Sequence of chain 1.A:
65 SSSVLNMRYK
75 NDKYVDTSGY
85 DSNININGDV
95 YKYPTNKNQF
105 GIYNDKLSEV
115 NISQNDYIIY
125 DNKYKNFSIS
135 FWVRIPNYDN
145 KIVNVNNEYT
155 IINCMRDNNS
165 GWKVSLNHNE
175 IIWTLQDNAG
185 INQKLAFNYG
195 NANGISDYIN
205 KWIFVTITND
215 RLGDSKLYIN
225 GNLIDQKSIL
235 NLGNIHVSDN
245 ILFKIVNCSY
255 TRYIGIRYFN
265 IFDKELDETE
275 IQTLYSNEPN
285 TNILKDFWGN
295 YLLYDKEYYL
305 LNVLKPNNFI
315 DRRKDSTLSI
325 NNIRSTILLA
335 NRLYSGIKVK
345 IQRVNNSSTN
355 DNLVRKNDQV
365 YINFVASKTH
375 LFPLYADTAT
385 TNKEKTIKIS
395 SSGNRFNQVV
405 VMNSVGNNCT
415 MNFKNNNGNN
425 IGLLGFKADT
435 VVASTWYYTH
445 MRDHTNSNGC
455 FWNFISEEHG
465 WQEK

This protein binds this small molecule.
Small molecule (SMILES): CC(=O)N[C@H]1[C@H](O[C@@H]2[C@H](O)[C@@H](O)[C@H](O[C@H]3[C@H](O)[C@@H](O)[C@H](O)O[C@@H]3CO)O[C@@H]2CO)O[C@H](CO)[C@H](O)[C@@H]1O[C@@H]1O[C@H](CO)[C@H](O)[C@H](O[C@]2(C(=O)O)C[C@H](O)[C@@H](NC(C)=O)[C@H]([C@H](O)[C@H](O)CO)O2)[C@H]1O

Binding-site contacts:
Ligand atom O1A contacts residue ARG446 of chain 1.A at 3.3 Å (salt-bridge).
Ligand atom O6 contacts residue TRP440 of chain 1.A at 3.2 Å.
Ligand atom C4 contacts residue PHE430 of chain 1.A at 3.5 Å (hydrophobic).
Ligand atom O6 contacts residue LYS387 of chain 1.A at 2.9 Å (salt-bridge).
Ligand atom C6 contacts residue LYS387 of chain 1.A at 3.6 Å.
Ligand atom O4 contacts residue GLU388 of chain 1.A at 2.7 Å (salt-bridge).
Ligand atom O6 contacts residue SER438 of chain 1.A at 2.5 Å (h-bond).
Ligand atom C4 contacts residue LEU308 of chain 1.A at 3.8 Å (hydrophobic).
Ligand atom O3 contacts residue LYS431 of chain 1.A at 2.7 Å (salt-bridge).
Ligand atom C6 contacts residue SER438 of chain 1.A at 3.5 Å.
Ligand atom O1B contacts residue TRP440 of chain 1.A at 3.9 Å.
Ligand atom C11 contacts residue GLU269 of chain 1.B at 3.3 Å.
Ligand atom O1A contacts residue TRP440 of chain 1.A at 3.3 Å.
Ligand atom C6 contacts residue GLU388 of chain 1.A at 3.7 Å.
Ligand atom O9 contacts residue ASP271 of chain 1.B at 3.0 Å (salt-bridge).
Ligand atom O5 contacts residue GLU388 of chain 1.A at 3.5 Å (salt-bridge).
Ligand atom O5 contacts residue LYS431 of chain 1.A at 3.6 Å (salt-bridge).
Ligand atom C6 contacts residue GLU388 of chain 1.A at 3.6 Å.
Ligand atom O8 contacts residue GLU269 of chain 1.B at 3.9 Å.
Ligand atom C3 contacts residue LYS431 of chain 1.A at 3.6 Å.
Ligand atom C4 contacts residue GLU388 of chain 1.A at 3.4 Å.
Ligand atom O1B contacts residue LEU308 of chain 1.A at 3.9 Å.
Ligand atom C4 contacts residue TRP440 of chain 1.A at 3.9 Å (hydrophobic).
Ligand atom O7 contacts residue ARG446 of chain 1.A at 3.4 Å (salt-bridge).
Ligand atom O4 contacts residue LYS431 of chain 1.A at 3.0 Å (salt-bridge).
Ligand atom C6 contacts residue TRP440 of chain 1.A at 3.9 Å (hydrophobic).
Ligand atom C4 contacts residue LYS431 of chain 1.A at 3.9 Å.
Ligand atom O4 contacts residue PHE430 of chain 1.A at 2.6 Å (h-bond).
Ligand atom C2 contacts residue LYS431 of chain 1.A at 3.8 Å.
Ligand atom N5 contacts residue GLU269 of chain 1.B at 3.4 Å (salt-bridge).
Ligand atom O6 contacts residue GLU388 of chain 1.A at 2.6 Å (salt-bridge).
Ligand atom O1B contacts residue TYR441 of chain 1.A at 3.9 Å.
Ligand atom O10 contacts residue ARG446 of chain 1.A at 3.4 Å (salt-bridge).
Ligand atom C5 contacts residue TRP440 of chain 1.A at 3.4 Å (hydrophobic).
Ligand atom C2 contacts residue LYS431 of chain 1.A at 3.9 Å.
Ligand atom C10 contacts residue GLU269 of chain 1.B at 3.9 Å.
Ligand atom C3 contacts residue PHE430 of chain 1.A at 3.7 Å (hydrophobic).
Ligand atom C5 contacts residue TRP440 of chain 1.A at 3.8 Å (hydrophobic).
Ligand atom O4 contacts residue LYS431 of chain 1.A at 3.5 Å.
Ligand atom C1 contacts residue LYS431 of chain 1.A at 3.5 Å.

Sequence of chain 1.B:
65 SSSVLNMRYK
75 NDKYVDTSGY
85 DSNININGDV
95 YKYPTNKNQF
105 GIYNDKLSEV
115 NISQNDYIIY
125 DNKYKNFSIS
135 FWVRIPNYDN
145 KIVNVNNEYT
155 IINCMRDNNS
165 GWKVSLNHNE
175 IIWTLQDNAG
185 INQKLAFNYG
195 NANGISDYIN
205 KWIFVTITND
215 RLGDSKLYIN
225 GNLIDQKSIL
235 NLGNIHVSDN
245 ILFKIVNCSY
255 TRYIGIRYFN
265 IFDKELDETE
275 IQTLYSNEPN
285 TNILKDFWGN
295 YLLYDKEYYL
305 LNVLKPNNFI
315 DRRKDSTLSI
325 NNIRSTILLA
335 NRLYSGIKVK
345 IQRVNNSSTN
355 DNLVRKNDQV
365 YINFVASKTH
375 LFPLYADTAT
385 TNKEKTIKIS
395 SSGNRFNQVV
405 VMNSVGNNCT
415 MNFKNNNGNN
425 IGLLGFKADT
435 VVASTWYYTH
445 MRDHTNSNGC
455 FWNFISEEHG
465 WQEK